Sequence of chain 2.A:
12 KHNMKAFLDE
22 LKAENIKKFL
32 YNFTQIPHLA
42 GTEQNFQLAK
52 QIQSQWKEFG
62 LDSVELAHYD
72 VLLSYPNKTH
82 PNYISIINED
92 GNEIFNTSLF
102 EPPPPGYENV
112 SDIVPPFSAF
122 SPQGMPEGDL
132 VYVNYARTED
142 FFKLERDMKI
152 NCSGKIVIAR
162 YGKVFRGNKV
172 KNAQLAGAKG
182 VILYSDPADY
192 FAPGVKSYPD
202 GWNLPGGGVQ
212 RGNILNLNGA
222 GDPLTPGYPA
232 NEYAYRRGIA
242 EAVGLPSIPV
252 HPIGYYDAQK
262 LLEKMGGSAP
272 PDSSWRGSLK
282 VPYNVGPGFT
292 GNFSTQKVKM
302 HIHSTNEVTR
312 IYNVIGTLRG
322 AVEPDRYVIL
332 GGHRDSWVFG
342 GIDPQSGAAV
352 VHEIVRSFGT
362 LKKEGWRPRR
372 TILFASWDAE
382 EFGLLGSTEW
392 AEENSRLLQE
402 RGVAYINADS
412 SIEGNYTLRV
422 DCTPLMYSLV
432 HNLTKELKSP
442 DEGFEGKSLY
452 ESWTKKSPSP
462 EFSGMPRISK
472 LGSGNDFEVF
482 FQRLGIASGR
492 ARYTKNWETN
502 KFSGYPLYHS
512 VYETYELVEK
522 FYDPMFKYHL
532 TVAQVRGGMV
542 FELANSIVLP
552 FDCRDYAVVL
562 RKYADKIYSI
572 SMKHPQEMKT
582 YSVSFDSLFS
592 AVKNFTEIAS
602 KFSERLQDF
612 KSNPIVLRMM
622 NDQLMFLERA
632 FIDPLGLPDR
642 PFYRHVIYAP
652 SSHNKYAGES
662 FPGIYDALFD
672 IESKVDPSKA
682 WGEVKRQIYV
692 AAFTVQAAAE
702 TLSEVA

Sequence of chain 1.A:
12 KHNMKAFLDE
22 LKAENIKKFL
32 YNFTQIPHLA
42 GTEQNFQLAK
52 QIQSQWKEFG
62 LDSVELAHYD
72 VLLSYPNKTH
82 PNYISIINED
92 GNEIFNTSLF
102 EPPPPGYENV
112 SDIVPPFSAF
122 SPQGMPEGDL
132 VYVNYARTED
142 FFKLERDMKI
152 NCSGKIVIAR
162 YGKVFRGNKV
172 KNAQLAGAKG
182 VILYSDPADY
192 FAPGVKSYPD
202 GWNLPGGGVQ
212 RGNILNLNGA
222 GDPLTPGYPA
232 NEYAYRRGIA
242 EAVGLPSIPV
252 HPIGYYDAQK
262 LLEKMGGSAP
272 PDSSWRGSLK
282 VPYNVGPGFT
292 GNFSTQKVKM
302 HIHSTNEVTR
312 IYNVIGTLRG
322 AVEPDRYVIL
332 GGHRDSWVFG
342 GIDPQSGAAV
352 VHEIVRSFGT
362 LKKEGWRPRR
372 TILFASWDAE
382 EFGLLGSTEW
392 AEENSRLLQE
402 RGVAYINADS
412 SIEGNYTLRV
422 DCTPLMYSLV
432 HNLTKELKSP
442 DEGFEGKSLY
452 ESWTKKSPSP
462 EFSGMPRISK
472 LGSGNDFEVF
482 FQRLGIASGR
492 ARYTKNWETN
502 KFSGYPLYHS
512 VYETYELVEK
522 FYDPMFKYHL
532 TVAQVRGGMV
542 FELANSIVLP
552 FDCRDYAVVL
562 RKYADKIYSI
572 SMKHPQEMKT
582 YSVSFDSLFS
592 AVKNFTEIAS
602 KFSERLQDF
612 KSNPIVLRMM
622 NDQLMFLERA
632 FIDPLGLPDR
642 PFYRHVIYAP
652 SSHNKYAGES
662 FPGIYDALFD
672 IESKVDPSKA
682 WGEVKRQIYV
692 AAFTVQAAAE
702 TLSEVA

Binding-site contacts:
Ligand atom N2 contacts residue GLN697 of chain 2.A at 3.5 Å (h-bond).
Ligand atom C4 contacts residue GLU233 of chain 1.A at 3.6 Å.
Ligand atom O4 contacts residue GLU233 of chain 1.A at 2.6 Å (salt-bridge).
Ligand atom C8 contacts residue SER588 of chain 2.A at 3.5 Å.
Ligand atom O2 contacts residue GLU233 of chain 1.A at 2.6 Å (salt-bridge).
Ligand atom O6 contacts residue LEU67 of chain 1.A at 3.7 Å.
Ligand atom C8 contacts residue ALA592 of chain 2.A at 3.8 Å (hydrophobic).
Ligand atom C5 contacts residue ASN595 of chain 2.A at 3.6 Å.
Ligand atom C1 contacts residue GLN697 of chain 2.A at 3.9 Å.
Ligand atom C2 contacts residue ARG311 of chain 1.A at 3.7 Å.
Ligand atom C2 contacts residue GLN697 of chain 2.A at 3.8 Å.
Ligand atom O3 contacts residue GLU233 of chain 1.A at 3.8 Å.
Ligand atom O2 contacts residue ARG311 of chain 1.A at 3.3 Å (salt-bridge).
Ligand atom C6 contacts residue LEU67 of chain 1.A at 3.8 Å (hydrophobic).
Ligand atom C3 contacts residue ASN595 of chain 2.A at 3.7 Å.
Ligand atom N2 contacts residue ASN595 of chain 2.A at 2.9 Å (h-bond).
Ligand atom C8 contacts residue TYR234 of chain 1.A at 3.7 Å (hydrophobic).
Ligand atom O6 contacts residue HIS69 of chain 1.A at 3.0 Å (h-bond).
Ligand atom O3 contacts residue ARG311 of chain 1.A at 3.0 Å (salt-bridge).
Ligand atom C8 contacts residue SER591 of chain 2.A at 3.8 Å.
Ligand atom C7 contacts residue SER591 of chain 2.A at 3.9 Å.
Ligand atom C1 contacts residue SER591 of chain 2.A at 3.7 Å.
Ligand atom O6 contacts residue GLU233 of chain 1.A at 3.4 Å.
Ligand atom C7 contacts residue ASN595 of chain 2.A at 3.8 Å.
Ligand atom C4 contacts residue ARG311 of chain 1.A at 3.5 Å.
Ligand atom O4 contacts residue ARG311 of chain 1.A at 3.9 Å.
Ligand atom C1 contacts residue ASN595 of chain 2.A at 1.4 Å.
Ligand atom C3 contacts residue ARG311 of chain 1.A at 3.7 Å.
Ligand atom O7 contacts residue GLN697 of chain 2.A at 3.3 Å (h-bond).
Ligand atom O4 contacts residue LEU67 of chain 1.A at 3.5 Å (h-bond).
Ligand atom C5 contacts residue GLU233 of chain 1.A at 3.9 Å.
Ligand atom C2 contacts residue SER591 of chain 2.A at 3.7 Å.
Ligand atom N2 contacts residue SER591 of chain 2.A at 3.0 Å (h-bond).
Ligand atom C3 contacts residue ARG311 of chain 1.A at 3.8 Å.
Ligand atom C7 contacts residue GLN697 of chain 2.A at 3.4 Å.
Ligand atom C2 contacts residue GLU233 of chain 1.A at 3.4 Å.
Ligand atom C2 contacts residue ASN595 of chain 2.A at 2.4 Å.
Ligand atom O5 contacts residue HIS69 of chain 1.A at 3.4 Å.
Ligand atom O5 contacts residue ASN595 of chain 2.A at 2.2 Å (h-bond).
Ligand atom O2 contacts residue HIS69 of chain 1.A at 2.9 Å (h-bond).

A protein and the small-molecule ligand that binds it are described below.
Small molecule (SMILES): CC(=O)N[C@H]1[C@H](O[C@H]2[C@H](O)[C@@H](NC(C)=O)CO[C@@H]2CO)O[C@H](CO)[C@@H](O[C@@H]2O[C@H](CO[C@H]3O[C@H](CO)[C@@H](O)[C@H](O)[C@@H]3O)[C@@H](O)[C@H](O[C@H]3O[C@H](CO)[C@@H](O)[C@H](O)[C@@H]3O)[C@@H]2O)[C@@H]1O